Sequence of chain 3.E:
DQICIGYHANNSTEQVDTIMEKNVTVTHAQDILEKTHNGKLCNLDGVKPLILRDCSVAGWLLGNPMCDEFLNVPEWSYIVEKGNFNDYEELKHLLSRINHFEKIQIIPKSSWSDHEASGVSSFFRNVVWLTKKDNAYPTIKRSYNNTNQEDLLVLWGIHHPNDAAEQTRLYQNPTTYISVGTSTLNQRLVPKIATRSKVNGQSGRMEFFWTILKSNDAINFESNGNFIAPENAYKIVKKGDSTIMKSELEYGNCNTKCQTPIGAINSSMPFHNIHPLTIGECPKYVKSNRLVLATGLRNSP

This small molecule binds to this protein.
Small molecule (SMILES): CC(=O)N[C@H]1[C@H](O[C@H]2[C@H](O)[C@@H](NC(C)=O)CO[C@@H]2CO)O[C@H](CO)[C@@H](O)[C@@H]1O

Sequence of chain 1.E:
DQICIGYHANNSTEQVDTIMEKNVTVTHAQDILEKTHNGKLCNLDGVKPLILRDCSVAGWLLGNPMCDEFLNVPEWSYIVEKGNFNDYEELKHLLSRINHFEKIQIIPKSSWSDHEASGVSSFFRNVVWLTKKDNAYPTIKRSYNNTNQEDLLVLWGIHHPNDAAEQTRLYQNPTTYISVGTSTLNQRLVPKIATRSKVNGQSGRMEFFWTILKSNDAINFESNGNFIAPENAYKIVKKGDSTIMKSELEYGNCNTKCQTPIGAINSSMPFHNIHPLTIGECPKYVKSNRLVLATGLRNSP

Binding-site contacts:
Ligand atom C8 contacts residue ASP240 of chain 1.E at 4.0 Å.
Ligand atom O3 contacts residue ASN239 of chain 1.E at 4.5 Å.
Ligand atom C4 contacts residue ASN168 of chain 1.E at 4.1 Å.
Ligand atom C3 contacts residue ASN168 of chain 1.E at 3.8 Å.
Ligand atom C7 contacts residue ALA241 of chain 1.E at 3.8 Å (hydrophobic).
Ligand atom N2 contacts residue ASN168 of chain 1.E at 2.9 Å (h-bond).
Ligand atom C2 contacts residue ASN239 of chain 1.E at 4.1 Å.
Ligand atom C8 contacts residue SER220 of chain 3.E at 3.9 Å.
Ligand atom N2 contacts residue ASN239 of chain 1.E at 3.2 Å (h-bond).
Ligand atom O7 contacts residue ALA241 of chain 1.E at 3.9 Å.
Ligand atom C6 contacts residue ASN168 of chain 1.E at 4.2 Å.
Ligand atom C8 contacts residue ASN239 of chain 1.E at 3.8 Å.
Ligand atom C1 contacts residue ASN239 of chain 1.E at 4.0 Å.
Ligand atom C3 contacts residue ASN239 of chain 1.E at 3.8 Å.
Ligand atom C7 contacts residue ASN168 of chain 1.E at 3.4 Å.
Ligand atom C8 contacts residue ALA241 of chain 1.E at 3.4 Å (hydrophobic).
Ligand atom C7 contacts residue ASN239 of chain 1.E at 4.1 Å.
Ligand atom C2 contacts residue ASN168 of chain 1.E at 2.4 Å.
Ligand atom C1 contacts residue ASN168 of chain 1.E at 1.4 Å.
Ligand atom O5 contacts residue ASN239 of chain 1.E at 4.3 Å.
Ligand atom C5 contacts residue ASN168 of chain 1.E at 3.6 Å.
Ligand atom O7 contacts residue ASN168 of chain 1.E at 3.6 Å (h-bond).
Ligand atom O5 contacts residue ASN168 of chain 1.E at 2.4 Å (h-bond).